Sequence of chain 1.C:
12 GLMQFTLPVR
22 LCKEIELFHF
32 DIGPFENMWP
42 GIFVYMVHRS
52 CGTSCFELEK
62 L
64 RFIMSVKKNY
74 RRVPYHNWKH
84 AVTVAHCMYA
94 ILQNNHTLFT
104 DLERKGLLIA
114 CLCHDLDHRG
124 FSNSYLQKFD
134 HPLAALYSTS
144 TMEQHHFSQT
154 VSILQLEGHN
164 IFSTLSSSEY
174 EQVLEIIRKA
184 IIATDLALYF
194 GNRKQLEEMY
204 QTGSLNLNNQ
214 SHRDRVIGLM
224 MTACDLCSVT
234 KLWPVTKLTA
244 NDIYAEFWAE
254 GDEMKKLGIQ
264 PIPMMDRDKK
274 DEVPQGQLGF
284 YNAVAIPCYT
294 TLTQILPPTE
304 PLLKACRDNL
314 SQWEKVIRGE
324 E

The small molecule below binds the protein below.
Small molecule (SMILES): c1nc(N2CCCC2)c2cc[nH]c2n1

Binding-site contacts:
Ligand atom C12 contacts residue ILE246 of chain 1.C at 4.2 Å (hydrophobic).
Ligand atom C2 contacts residue PHE283 of chain 1.C at 3.7 Å (hydrophobic).
Ligand atom N5 contacts residue PHE283 of chain 1.C at 3.7 Å.
Ligand atom C2 contacts residue PHE250 of chain 1.C at 4.2 Å (hydrophobic).
Ligand atom C12 contacts residue PHE283 of chain 1.C at 3.8 Å (hydrophobic).
Ligand atom N5 contacts residue GLN280 of chain 1.C at 3.2 Å (h-bond).
Ligand atom C1 contacts residue PHE250 of chain 1.C at 3.9 Å (hydrophobic).
Ligand atom C9 contacts residue PHE283 of chain 1.C at 3.5 Å (hydrophobic).
Ligand atom N7 contacts residue PHE283 of chain 1.C at 3.6 Å.
Ligand atom C14 contacts residue VAL232 of chain 1.C at 3.6 Å (hydrophobic).
Ligand atom C8 contacts residue PHE283 of chain 1.C at 3.8 Å (hydrophobic).
Ligand atom C11 contacts residue ILE246 of chain 1.C at 3.6 Å (hydrophobic).
Ligand atom C13 contacts residue SER231 of chain 1.C at 3.2 Å.
Ligand atom N6 contacts residue PHE250 of chain 1.C at 4.0 Å.
Ligand atom C1 contacts residue PHE283 of chain 1.C at 3.4 Å (hydrophobic).
Ligand atom C10 contacts residue LEU189 of chain 1.C at 3.6 Å (hydrophobic).
Ligand atom C12 contacts residue LEU229 of chain 1.C at 4.0 Å (hydrophobic).
Ligand atom N5 contacts residue PHE250 of chain 1.C at 4.1 Å.
Ligand atom N4 contacts residue ILE246 of chain 1.C at 3.9 Å.
Ligand atom C3 contacts residue PHE283 of chain 1.C at 3.3 Å (hydrophobic).
Ligand atom N7 contacts residue LEU189 of chain 1.C at 3.9 Å.
Ligand atom N6 contacts residue MET267 of chain 1.C at 3.4 Å (h-bond).
Ligand atom C8 contacts residue LEU229 of chain 1.C at 4.3 Å (hydrophobic).
Ligand atom C11 contacts residue PHE283 of chain 1.C at 3.9 Å (hydrophobic).
Ligand atom C13 contacts residue VAL232 of chain 1.C at 4.2 Å (hydrophobic).
Ligand atom N6 contacts residue PHE283 of chain 1.C at 3.3 Å.
Ligand atom C14 contacts residue ILE246 of chain 1.C at 2.9 Å (hydrophobic).
Ligand atom C13 contacts residue TYR78 of chain 1.C at 4.1 Å (hydrophobic).
Ligand atom N7 contacts residue PHE250 of chain 1.C at 4.3 Å.
Ligand atom C13 contacts residue LEU229 of chain 1.C at 4.3 Å (hydrophobic).
Ligand atom C9 contacts residue PHE250 of chain 1.C at 4.0 Å (hydrophobic).
Ligand atom C14 contacts residue SER231 of chain 1.C at 3.0 Å.
Ligand atom C3 contacts residue PHE250 of chain 1.C at 3.9 Å (hydrophobic).
Ligand atom C11 contacts residue GLN280 of chain 1.C at 3.9 Å.
Ligand atom C9 contacts residue MET267 of chain 1.C at 3.7 Å (hydrophobic).
Ligand atom N4 contacts residue PHE283 of chain 1.C at 3.9 Å.
Ligand atom C13 contacts residue ILE246 of chain 1.C at 3.5 Å (hydrophobic).
Ligand atom C9 contacts residue GLN280 of chain 1.C at 3.7 Å.
Ligand atom C11 contacts residue VAL232 of chain 1.C at 4.0 Å (hydrophobic).
Ligand atom C10 contacts residue PHE283 of chain 1.C at 3.9 Å (hydrophobic).